Binding-site contacts:
Ligand atom C12 contacts residue VAL177 of chain 1.A at 3.6 Å (hydrophobic).
Ligand atom C4 contacts residue SER155 of chain 1.A at 3.8 Å.
Ligand atom C5 contacts residue SER152 of chain 1.A at 3.7 Å.
Ligand atom C7 contacts residue TRP163 of chain 1.A at 3.9 Å (hydrophobic).
Ligand atom C26 contacts residue HIS182 of chain 1.A at 3.7 Å.
Ligand atom O contacts residue SER152 of chain 1.A at 3.1 Å.
Ligand atom C2 contacts residue TYR24 of chain 1.A at 3.9 Å (hydrophobic).
Ligand atom C18 contacts residue HIS182 of chain 1.A at 3.6 Å.
Ligand atom C19 contacts residue SER114 of chain 1.A at 2.8 Å.
Ligand atom C4 contacts residue CYS165 of chain 1.A at 3.5 Å (hydrophobic).
Ligand atom C20 contacts residue HIS182 of chain 1.A at 3.8 Å.
Ligand atom C7 contacts residue SER152 of chain 1.A at 3.4 Å.
Ligand atom O1 contacts residue ARG151 of chain 1.A at 2.7 Å (salt-bridge).
Ligand atom C10 contacts residue TRP163 of chain 1.A at 3.7 Å (hydrophobic).
Ligand atom C1 contacts residue SER114 of chain 1.A at 3.6 Å.
Ligand atom C1 contacts residue ARG151 of chain 1.A at 3.6 Å.
Ligand atom C3 contacts residue TYR24 of chain 1.A at 3.6 Å (hydrophobic).
Ligand atom C23 contacts residue VAL111 of chain 1.A at 3.6 Å (hydrophobic).
Ligand atom C3 contacts residue SER155 of chain 1.A at 3.9 Å.
Ligand atom O contacts residue TYR24 of chain 1.A at 3.0 Å (h-bond).
Ligand atom C24 contacts residue LEU190 of chain 1.A at 3.8 Å (hydrophobic).
Ligand atom C15 contacts residue ILE148 of chain 1.A at 3.9 Å (hydrophobic).
Ligand atom C11 contacts residue VAL177 of chain 1.A at 3.7 Å (hydrophobic).
Ligand atom C19 contacts residue ILE148 of chain 1.A at 3.6 Å (hydrophobic).
Ligand atom O2 contacts residue HIS182 of chain 1.A at 2.8 Å (h-bond).
Ligand atom C23 contacts residue PHE297 of chain 1.A at 3.8 Å (hydrophobic).
Ligand atom C2 contacts residue ARG151 of chain 1.A at 3.5 Å.
Ligand atom C17 contacts residue SER114 of chain 1.A at 3.5 Å.
Ligand atom C8 contacts residue SER152 of chain 1.A at 3.4 Å.
Ligand atom C24 contacts residue LEU187 of chain 1.A at 3.7 Å (hydrophobic).
Ligand atom O2 contacts residue HIS272 of chain 1.A at 3.1 Å (h-bond).
Ligand atom O contacts residue SER155 of chain 1.A at 3.2 Å (h-bond).
Ligand atom C6 contacts residue HIS182 of chain 1.A at 3.7 Å.
Ligand atom O1 contacts residue SER114 of chain 1.A at 2.8 Å (h-bond).
Ligand atom C25 contacts residue HIS272 of chain 1.A at 3.9 Å.
Ligand atom C24 contacts residue VAL177 of chain 1.A at 3.6 Å (hydrophobic).
Ligand atom C23 contacts residue HIS272 of chain 1.A at 3.8 Å.
Ligand atom C6 contacts residue VAL177 of chain 1.A at 3.9 Å (hydrophobic).
Ligand atom C25 contacts residue LEU186 of chain 1.A at 3.6 Å (hydrophobic).
Ligand atom C22 contacts residue LEU104 of chain 1.A at 3.9 Å (hydrophobic).

This protein binds this small molecule.
Small molecule (SMILES): C=C1/C(=C\C=C2/CCC[C@]3(C)C(C4(CCCC(C)(C)O)CC4)=CC[C@@H]23)C[C@@H](O)C[C@@H]1O

Sequence of chain 1.A:
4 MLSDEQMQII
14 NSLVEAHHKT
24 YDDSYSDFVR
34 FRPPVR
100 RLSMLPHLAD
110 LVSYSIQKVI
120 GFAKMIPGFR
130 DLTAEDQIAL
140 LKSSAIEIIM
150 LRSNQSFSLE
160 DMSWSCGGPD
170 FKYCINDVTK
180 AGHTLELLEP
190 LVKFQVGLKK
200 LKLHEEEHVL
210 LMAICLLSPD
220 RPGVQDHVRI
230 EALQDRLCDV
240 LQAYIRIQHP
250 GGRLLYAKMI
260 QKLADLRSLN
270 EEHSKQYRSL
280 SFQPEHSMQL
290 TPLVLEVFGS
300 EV